The protein below binds the small molecule below.
Small molecule (SMILES): CC(=O)N[C@@H]1[C@@H](O)[C@H](O)[C@@H](CO)O[C@H]1O

Binding-site contacts:
Ligand atom O7 contacts residue ASN192 of chain 1.B at 4.4 Å.
Ligand atom C7 contacts residue SER194 of chain 1.B at 3.3 Å.
Ligand atom O5 contacts residue ASN192 of chain 1.B at 2.4 Å (h-bond).
Ligand atom C2 contacts residue ASN192 of chain 1.B at 2.5 Å.
Ligand atom N2 contacts residue ASN192 of chain 1.B at 2.9 Å (h-bond).
Ligand atom O7 contacts residue SER194 of chain 1.B at 2.4 Å (h-bond).
Ligand atom C7 contacts residue ASN192 of chain 1.B at 3.9 Å.
Ligand atom N2 contacts residue SER194 of chain 1.B at 3.8 Å.
Ligand atom C3 contacts residue ASN192 of chain 1.B at 3.8 Å.
Ligand atom C2 contacts residue SER194 of chain 1.B at 3.5 Å.
Ligand atom C1 contacts residue ASN192 of chain 1.B at 1.4 Å.
Ligand atom C3 contacts residue SER194 of chain 1.B at 4.3 Å.
Ligand atom C1 contacts residue SER194 of chain 1.B at 4.4 Å.
Ligand atom C4 contacts residue ASN192 of chain 1.B at 4.3 Å.
Ligand atom O3 contacts residue SER194 of chain 1.B at 4.1 Å.
Ligand atom C5 contacts residue ASN192 of chain 1.B at 3.7 Å.
Ligand atom C8 contacts residue SER194 of chain 1.B at 4.4 Å.
Ligand atom C8 contacts residue ALA195 of chain 1.B at 4.0 Å (hydrophobic).
Ligand atom O7 contacts residue ALA195 of chain 1.B at 3.9 Å.
Ligand atom C7 contacts residue ALA195 of chain 1.B at 4.2 Å (hydrophobic).

Sequence of chain 1.B:
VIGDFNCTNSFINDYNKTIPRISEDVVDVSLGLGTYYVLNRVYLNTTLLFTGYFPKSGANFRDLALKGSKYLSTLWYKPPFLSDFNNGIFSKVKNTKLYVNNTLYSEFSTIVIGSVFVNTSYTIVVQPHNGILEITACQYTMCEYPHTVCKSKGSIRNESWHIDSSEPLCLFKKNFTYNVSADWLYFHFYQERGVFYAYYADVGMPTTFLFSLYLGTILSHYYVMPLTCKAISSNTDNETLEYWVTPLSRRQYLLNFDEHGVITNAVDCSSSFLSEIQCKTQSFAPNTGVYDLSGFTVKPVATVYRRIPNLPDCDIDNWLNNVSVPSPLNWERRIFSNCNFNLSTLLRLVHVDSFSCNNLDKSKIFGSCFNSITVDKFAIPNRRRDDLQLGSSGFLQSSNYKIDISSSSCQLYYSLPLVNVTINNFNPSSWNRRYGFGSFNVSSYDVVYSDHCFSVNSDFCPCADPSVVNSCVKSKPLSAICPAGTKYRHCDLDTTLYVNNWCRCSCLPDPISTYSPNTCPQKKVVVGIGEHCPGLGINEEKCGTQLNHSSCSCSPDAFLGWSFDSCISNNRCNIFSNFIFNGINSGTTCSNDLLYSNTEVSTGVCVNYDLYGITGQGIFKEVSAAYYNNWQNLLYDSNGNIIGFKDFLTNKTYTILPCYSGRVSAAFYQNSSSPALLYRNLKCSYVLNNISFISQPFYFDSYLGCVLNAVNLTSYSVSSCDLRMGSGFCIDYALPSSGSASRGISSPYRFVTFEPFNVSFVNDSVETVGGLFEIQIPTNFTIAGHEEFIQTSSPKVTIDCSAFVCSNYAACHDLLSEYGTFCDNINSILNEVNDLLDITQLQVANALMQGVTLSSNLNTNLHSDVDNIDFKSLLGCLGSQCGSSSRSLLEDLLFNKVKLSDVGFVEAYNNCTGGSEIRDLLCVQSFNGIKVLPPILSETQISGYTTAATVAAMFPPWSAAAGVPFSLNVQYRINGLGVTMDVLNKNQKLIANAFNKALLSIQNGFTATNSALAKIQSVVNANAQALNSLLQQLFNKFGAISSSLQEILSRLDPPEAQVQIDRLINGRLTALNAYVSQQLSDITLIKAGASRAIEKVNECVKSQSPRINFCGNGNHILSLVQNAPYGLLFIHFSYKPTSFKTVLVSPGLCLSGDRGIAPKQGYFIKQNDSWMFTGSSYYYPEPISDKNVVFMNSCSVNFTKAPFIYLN